Sequence of chain 1.A:
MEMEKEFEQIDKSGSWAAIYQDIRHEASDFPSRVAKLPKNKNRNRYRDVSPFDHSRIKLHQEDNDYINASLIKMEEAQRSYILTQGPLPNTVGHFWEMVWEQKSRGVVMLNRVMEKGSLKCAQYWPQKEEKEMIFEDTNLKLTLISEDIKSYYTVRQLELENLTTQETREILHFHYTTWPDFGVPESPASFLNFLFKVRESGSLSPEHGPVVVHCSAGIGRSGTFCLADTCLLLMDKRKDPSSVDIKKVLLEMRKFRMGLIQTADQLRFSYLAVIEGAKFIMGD

Binding-site contacts:
Ligand atom C14 contacts residue GLU75 of chain 1.A at 3.8 Å.
Ligand atom C06 contacts residue SER80 of chain 1.A at 4.3 Å.
Ligand atom C17 contacts residue LYS73 of chain 1.A at 4.1 Å.
Ligand atom C09 contacts residue GLN78 of chain 1.A at 3.6 Å.
Ligand atom C05 contacts residue GLN78 of chain 1.A at 4.5 Å.
Ligand atom O11 contacts residue MET74 of chain 1.A at 3.5 Å (h-bond).
Ligand atom C13 contacts residue GLU75 of chain 1.A at 4.1 Å.
Ligand atom C12 contacts residue LYS73 of chain 1.A at 3.8 Å.
Ligand atom C07 contacts residue MET74 of chain 1.A at 3.5 Å (hydrophobic).
Ligand atom O01 contacts residue GLU75 of chain 1.A at 3.3 Å (salt-bridge).
Ligand atom C12 contacts residue MET74 of chain 1.A at 4.4 Å (hydrophobic).
Ligand atom C07 contacts residue LYS73 of chain 1.A at 4.1 Å.
Ligand atom C07 contacts residue SER80 of chain 1.A at 3.2 Å.
Ligand atom O03 contacts residue GLN78 of chain 1.A at 4.4 Å.
Ligand atom C06 contacts residue GLN78 of chain 1.A at 4.4 Å.
Ligand atom C08 contacts residue GLN78 of chain 1.A at 3.2 Å.
Ligand atom C07 contacts residue ARG79 of chain 1.A at 3.5 Å.
Ligand atom C06 contacts residue LYS73 of chain 1.A at 3.8 Å.
Ligand atom C12 contacts residue GLU75 of chain 1.A at 3.7 Å.
Ligand atom C09 contacts residue ARG79 of chain 1.A at 4.2 Å.
Ligand atom O11 contacts residue LYS73 of chain 1.A at 3.4 Å.
Ligand atom C16 contacts residue GLU75 of chain 1.A at 3.3 Å.
Ligand atom C08 contacts residue MET74 of chain 1.A at 4.4 Å (hydrophobic).
Ligand atom C10 contacts residue GLN78 of chain 1.A at 4.2 Å.
Ligand atom C15 contacts residue GLU75 of chain 1.A at 3.2 Å.
Ligand atom O11 contacts residue GLU75 of chain 1.A at 3.8 Å.
Ligand atom O01 contacts residue GLN78 of chain 1.A at 4.0 Å.
Ligand atom C06 contacts residue MET74 of chain 1.A at 3.7 Å (hydrophobic).
Ligand atom C17 contacts residue GLU75 of chain 1.A at 3.2 Å.
Ligand atom C08 contacts residue ARG79 of chain 1.A at 3.3 Å.
Ligand atom C07 contacts residue GLN78 of chain 1.A at 3.8 Å.
Ligand atom C08 contacts residue SER80 of chain 1.A at 3.4 Å.

The small molecule below binds the protein below.
Small molecule (SMILES): O=C(O)C1c2ccccc2Oc2ccccc21